Sequence of chain 43.F:
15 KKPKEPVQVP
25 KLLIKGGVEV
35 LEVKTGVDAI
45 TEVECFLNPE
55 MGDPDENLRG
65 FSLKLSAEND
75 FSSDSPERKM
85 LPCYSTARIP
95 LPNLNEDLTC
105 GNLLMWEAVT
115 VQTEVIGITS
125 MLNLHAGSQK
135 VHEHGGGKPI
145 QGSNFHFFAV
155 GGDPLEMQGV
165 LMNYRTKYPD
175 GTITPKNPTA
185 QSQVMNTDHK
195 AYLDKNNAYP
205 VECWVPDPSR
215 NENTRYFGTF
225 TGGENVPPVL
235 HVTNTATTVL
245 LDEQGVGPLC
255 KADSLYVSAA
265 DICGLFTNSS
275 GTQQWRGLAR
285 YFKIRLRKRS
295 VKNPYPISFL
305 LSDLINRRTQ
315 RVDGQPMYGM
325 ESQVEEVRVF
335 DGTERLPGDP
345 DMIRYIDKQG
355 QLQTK

Sequence of chain 41.F:
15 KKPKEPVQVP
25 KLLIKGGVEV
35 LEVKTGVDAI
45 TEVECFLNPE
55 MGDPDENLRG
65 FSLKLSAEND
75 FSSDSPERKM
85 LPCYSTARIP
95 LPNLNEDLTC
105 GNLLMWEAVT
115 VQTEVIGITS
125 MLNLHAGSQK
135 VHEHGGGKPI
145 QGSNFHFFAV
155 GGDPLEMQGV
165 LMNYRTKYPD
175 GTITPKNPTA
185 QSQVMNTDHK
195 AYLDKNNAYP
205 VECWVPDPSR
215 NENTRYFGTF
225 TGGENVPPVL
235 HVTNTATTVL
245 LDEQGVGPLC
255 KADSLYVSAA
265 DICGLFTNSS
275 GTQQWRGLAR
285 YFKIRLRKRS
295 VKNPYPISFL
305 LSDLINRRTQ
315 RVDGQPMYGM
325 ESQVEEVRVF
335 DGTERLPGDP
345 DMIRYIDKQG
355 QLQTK

Sequence of chain 42.F:
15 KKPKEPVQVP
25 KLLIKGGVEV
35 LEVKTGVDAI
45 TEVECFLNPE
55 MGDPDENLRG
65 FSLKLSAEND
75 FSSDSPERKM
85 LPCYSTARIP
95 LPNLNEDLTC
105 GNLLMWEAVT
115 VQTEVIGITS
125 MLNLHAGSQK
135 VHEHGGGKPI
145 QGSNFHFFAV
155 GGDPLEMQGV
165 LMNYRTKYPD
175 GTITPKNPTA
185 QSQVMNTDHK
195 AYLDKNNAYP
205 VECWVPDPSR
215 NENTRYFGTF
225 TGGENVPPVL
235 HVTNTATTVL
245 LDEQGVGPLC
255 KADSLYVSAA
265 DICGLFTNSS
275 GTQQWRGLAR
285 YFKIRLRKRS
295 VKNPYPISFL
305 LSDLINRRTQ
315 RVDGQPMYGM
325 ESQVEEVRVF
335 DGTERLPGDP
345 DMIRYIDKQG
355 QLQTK

This protein binds this small molecule.
Small molecule (SMILES): CC(=O)N[C@H]1[C@H]([C@H](O)[C@H](O)CO)O[C@@](O[C@H](CO)[C@@H](O)[C@@H]2O[C@@H](C(=O)O)C[C@H](O)[C@H]2NC(C)=O)(C(=O)O)C[C@@H]1O

Binding-site contacts:
Ligand atom O8 contacts residue LYS68 of chain 42.F at 3.1 Å.
Ligand atom O8 contacts residue GLN278 of chain 42.F at 3.5 Å (h-bond).
Ligand atom O10 contacts residue LEU62 of chain 42.F at 3.2 Å.
Ligand atom C11 contacts residue PHE65 of chain 42.F at 4.0 Å (hydrophobic).
Ligand atom C6 contacts residue LYS68 of chain 42.F at 4.0 Å.
Ligand atom C9 contacts residue LYS68 of chain 42.F at 3.6 Å.
Ligand atom C11 contacts residue PHE75 of chain 41.F at 3.5 Å (hydrophobic).
Ligand atom C10 contacts residue LEU62 of chain 42.F at 3.6 Å (hydrophobic).
Ligand atom O1A contacts residue SER274 of chain 42.F at 3.8 Å.
Ligand atom C8 contacts residue LYS68 of chain 42.F at 3.5 Å.
Ligand atom C1 contacts residue THR276 of chain 42.F at 3.1 Å.
Ligand atom C9 contacts residue LEU67 of chain 42.F at 3.4 Å (hydrophobic).
Ligand atom O8 contacts residue ASN272 of chain 42.F at 3.3 Å (h-bond).
Ligand atom C10 contacts residue GLN278 of chain 42.F at 4.1 Å.
Ligand atom C11 contacts residue PHE270 of chain 42.F at 3.9 Å (hydrophobic).
Ligand atom N5 contacts residue GLN278 of chain 42.F at 3.9 Å.
Ligand atom N5 contacts residue ASN272 of chain 42.F at 3.2 Å (h-bond).
Ligand atom O1A contacts residue ASN272 of chain 42.F at 4.1 Å.
Ligand atom O4 contacts residue ASP74 of chain 41.F at 4.0 Å.
Ligand atom O1B contacts residue ASN272 of chain 42.F at 3.4 Å (h-bond).
Ligand atom C10 contacts residue ASN272 of chain 42.F at 3.9 Å.
Ligand atom O8 contacts residue THR276 of chain 42.F at 3.9 Å.
Ligand atom O1B contacts residue THR276 of chain 42.F at 2.4 Å (h-bond).
Ligand atom O9 contacts residue GLN278 of chain 42.F at 4.1 Å.
Ligand atom C11 contacts residue GLN278 of chain 42.F at 3.5 Å.
Ligand atom C11 contacts residue ASN272 of chain 42.F at 3.6 Å.
Ligand atom C6 contacts residue ASN272 of chain 42.F at 3.6 Å.
Ligand atom C1 contacts residue ASN272 of chain 42.F at 3.9 Å.
Ligand atom O1B contacts residue LYS68 of chain 42.F at 3.0 Å (salt-bridge).
Ligand atom C9 contacts residue GLN278 of chain 42.F at 3.3 Å.
Ligand atom O10 contacts residue PHE75 of chain 41.F at 3.9 Å.
Ligand atom O1A contacts residue THR276 of chain 42.F at 3.3 Å (h-bond).
Ligand atom O7 contacts residue LEU62 of chain 42.F at 3.9 Å.
Ligand atom C11 contacts residue HIS138 of chain 43.F at 3.1 Å.
Ligand atom O9 contacts residue LEU67 of chain 42.F at 2.3 Å.
Ligand atom C8 contacts residue GLN278 of chain 42.F at 3.7 Å.
Ligand atom C11 contacts residue THR276 of chain 42.F at 3.2 Å.
Ligand atom C7 contacts residue GLN278 of chain 42.F at 3.9 Å.
Ligand atom O9 contacts residue LYS68 of chain 42.F at 2.5 Å (salt-bridge).
Ligand atom C11 contacts residue LEU62 of chain 42.F at 3.9 Å (hydrophobic).